Sequence of chain 1.A:
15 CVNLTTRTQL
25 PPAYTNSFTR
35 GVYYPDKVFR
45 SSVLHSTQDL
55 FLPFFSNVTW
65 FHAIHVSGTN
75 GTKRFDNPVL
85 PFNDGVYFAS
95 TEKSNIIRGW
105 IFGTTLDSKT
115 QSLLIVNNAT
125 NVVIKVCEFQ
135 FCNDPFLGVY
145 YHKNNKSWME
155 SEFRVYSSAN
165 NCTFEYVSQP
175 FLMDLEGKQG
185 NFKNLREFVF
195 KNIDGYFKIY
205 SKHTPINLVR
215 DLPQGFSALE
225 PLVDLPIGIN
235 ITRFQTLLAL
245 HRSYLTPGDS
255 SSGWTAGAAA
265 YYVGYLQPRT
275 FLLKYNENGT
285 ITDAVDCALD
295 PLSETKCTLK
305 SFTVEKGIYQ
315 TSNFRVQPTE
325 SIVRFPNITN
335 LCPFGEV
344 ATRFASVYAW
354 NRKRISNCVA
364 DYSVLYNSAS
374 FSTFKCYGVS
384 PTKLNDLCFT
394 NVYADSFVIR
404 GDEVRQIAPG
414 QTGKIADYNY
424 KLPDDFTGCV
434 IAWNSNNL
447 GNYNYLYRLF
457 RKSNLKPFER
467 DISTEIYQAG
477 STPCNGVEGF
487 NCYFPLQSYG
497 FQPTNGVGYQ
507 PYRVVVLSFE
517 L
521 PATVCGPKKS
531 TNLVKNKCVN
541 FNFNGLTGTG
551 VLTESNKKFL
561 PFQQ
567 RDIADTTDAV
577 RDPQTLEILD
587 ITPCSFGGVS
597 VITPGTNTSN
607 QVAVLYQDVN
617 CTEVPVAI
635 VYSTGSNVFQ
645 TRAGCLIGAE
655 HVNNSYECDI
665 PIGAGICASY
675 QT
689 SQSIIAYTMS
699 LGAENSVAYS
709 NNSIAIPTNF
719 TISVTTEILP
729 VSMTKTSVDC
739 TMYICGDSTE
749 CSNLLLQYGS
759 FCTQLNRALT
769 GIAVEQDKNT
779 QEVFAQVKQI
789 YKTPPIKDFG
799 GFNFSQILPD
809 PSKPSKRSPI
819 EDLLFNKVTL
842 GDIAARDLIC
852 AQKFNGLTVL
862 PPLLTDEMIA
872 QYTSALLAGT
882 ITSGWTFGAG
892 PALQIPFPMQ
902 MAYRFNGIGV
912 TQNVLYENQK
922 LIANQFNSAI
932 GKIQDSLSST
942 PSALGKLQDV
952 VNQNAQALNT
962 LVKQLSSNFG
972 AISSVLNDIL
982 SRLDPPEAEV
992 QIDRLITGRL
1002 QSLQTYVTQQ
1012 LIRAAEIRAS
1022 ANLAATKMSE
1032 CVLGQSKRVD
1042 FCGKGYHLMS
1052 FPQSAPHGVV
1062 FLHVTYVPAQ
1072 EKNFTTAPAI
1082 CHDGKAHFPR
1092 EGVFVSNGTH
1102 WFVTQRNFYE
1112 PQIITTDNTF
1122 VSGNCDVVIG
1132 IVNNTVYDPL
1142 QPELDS

The protein below binds the small molecule below.
Small molecule (SMILES): CC(=O)N[C@@H]1[C@@H](O)[C@H](O)[C@@H](CO)O[C@H]1O

Sequence of chain 1.G:
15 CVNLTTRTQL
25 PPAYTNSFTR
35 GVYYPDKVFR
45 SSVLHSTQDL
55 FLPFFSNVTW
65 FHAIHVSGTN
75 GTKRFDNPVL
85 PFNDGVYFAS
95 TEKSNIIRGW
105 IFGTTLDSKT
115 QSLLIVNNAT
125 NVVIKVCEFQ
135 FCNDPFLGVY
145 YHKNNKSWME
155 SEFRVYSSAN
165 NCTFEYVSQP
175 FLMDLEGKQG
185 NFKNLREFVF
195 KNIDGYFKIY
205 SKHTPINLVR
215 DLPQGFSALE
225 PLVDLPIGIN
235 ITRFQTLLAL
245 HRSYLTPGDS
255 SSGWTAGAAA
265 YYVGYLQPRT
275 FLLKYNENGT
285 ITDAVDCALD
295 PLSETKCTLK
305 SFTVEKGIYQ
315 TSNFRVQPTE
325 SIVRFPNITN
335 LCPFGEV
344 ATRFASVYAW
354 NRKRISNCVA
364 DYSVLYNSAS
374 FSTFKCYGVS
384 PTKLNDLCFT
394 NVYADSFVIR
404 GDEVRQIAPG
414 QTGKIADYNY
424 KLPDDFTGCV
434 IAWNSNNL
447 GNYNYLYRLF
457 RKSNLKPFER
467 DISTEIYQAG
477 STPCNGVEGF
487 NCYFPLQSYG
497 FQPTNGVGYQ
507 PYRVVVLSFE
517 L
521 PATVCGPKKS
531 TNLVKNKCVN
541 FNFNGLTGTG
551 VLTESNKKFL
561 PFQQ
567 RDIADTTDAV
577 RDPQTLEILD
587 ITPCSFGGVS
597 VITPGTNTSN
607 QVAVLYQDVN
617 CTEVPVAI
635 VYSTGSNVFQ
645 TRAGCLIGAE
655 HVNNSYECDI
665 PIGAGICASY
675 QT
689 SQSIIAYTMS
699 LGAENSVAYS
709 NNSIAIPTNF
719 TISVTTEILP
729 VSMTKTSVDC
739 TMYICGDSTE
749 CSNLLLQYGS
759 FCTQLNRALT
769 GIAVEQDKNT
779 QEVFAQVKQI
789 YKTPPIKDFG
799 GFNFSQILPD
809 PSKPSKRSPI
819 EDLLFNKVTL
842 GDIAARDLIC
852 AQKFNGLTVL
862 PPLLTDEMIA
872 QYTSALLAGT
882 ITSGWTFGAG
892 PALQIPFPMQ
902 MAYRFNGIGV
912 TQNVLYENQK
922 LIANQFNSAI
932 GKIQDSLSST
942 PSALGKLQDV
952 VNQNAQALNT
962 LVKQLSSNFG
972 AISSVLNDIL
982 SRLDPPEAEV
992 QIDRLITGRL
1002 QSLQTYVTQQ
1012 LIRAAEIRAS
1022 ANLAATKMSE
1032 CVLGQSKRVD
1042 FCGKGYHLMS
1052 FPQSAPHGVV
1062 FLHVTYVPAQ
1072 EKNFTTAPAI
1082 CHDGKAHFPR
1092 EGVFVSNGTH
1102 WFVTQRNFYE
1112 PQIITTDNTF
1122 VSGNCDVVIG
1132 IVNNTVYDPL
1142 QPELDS

Binding-site contacts:
Ligand atom N2 contacts residue ASN282 of chain 1.A at 2.9 Å (h-bond).
Ligand atom C4 contacts residue ASN282 of chain 1.A at 4.2 Å.
Ligand atom O5 contacts residue ASN282 of chain 1.A at 2.4 Å (h-bond).
Ligand atom C2 contacts residue LYS558 of chain 1.G at 4.4 Å.
Ligand atom C3 contacts residue ASN282 of chain 1.A at 3.8 Å.
Ligand atom C5 contacts residue ASN282 of chain 1.A at 3.7 Å.
Ligand atom O7 contacts residue ASN280 of chain 1.A at 3.7 Å.
Ligand atom C2 contacts residue ASN282 of chain 1.A at 2.5 Å.
Ligand atom C8 contacts residue ASN282 of chain 1.A at 4.2 Å.
Ligand atom C1 contacts residue LYS558 of chain 1.G at 3.3 Å.
Ligand atom O5 contacts residue LYS558 of chain 1.G at 2.6 Å (salt-bridge).
Ligand atom C7 contacts residue ASN280 of chain 1.A at 4.2 Å.
Ligand atom C5 contacts residue LYS558 of chain 1.G at 3.8 Å.
Ligand atom C1 contacts residue ASN282 of chain 1.A at 1.4 Å.
Ligand atom C6 contacts residue LYS558 of chain 1.G at 3.9 Å.
Ligand atom C7 contacts residue ASN282 of chain 1.A at 3.7 Å.